Binding-site contacts:
Ligand atom C6 contacts residue ASN164 of chain 1.C at 3.3 Å.
Ligand atom N2 contacts residue GLU132 of chain 1.C at 4.1 Å.
Ligand atom C1 contacts residue GLU132 of chain 1.C at 3.2 Å.
Ligand atom C1 contacts residue ASN165 of chain 1.C at 1.4 Å.
Ligand atom O5 contacts residue ASN165 of chain 1.C at 2.4 Å (h-bond).
Ligand atom C5 contacts residue ASN165 of chain 1.C at 3.7 Å.
Ligand atom O7 contacts residue ASN165 of chain 1.C at 4.3 Å.
Ligand atom C5 contacts residue ASN164 of chain 1.C at 3.4 Å.
Ligand atom C2 contacts residue ASN165 of chain 1.C at 2.5 Å.
Ligand atom C8 contacts residue ASN165 of chain 1.C at 3.5 Å.
Ligand atom C2 contacts residue GLU132 of chain 1.C at 4.3 Å.
Ligand atom N2 contacts residue ASN165 of chain 1.C at 2.8 Å (h-bond).
Ligand atom C4 contacts residue ASN165 of chain 1.C at 4.3 Å.
Ligand atom O6 contacts residue ASN164 of chain 1.C at 4.1 Å.
Ligand atom C3 contacts residue ASN165 of chain 1.C at 3.8 Å.
Ligand atom C1 contacts residue ASN164 of chain 1.C at 3.5 Å.
Ligand atom O5 contacts residue GLU132 of chain 1.C at 4.2 Å.
Ligand atom C7 contacts residue ASN165 of chain 1.C at 3.4 Å.
Ligand atom O5 contacts residue ASN164 of chain 1.C at 3.0 Å (h-bond).

Sequence of chain 1.C:
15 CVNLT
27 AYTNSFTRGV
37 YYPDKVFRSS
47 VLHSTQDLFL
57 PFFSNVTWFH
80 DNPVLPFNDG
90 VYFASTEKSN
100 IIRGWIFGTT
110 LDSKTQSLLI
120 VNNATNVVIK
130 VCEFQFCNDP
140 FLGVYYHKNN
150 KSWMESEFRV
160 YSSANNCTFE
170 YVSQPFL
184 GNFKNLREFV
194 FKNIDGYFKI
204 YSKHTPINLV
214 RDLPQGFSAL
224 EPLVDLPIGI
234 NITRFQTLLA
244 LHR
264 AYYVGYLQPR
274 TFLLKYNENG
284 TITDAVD

A small-molecule ligand and the protein it binds are described below.
Small molecule (SMILES): CC(=O)N[C@H]1[C@H](O[C@H]2[C@H](O)[C@@H](NC(C)=O)CO[C@@H]2CO)O[C@H](CO)[C@@H](O[C@@H]2O[C@H](CO)[C@@H](O)[C@H](O)[C@@H]2O)[C@@H]1O